A small-molecule ligand and the protein it binds are described below.
Small molecule (SMILES): COc1ccc(S(=O)(=O)N(CC(C)C)C[C@@H](O)[C@H](Cc2ccccc2)NC(=O)O[C@@H]2C[C@@H]3NC(=O)O[C@@H]3C2)cc1

Binding-site contacts:
Ligand atom C15 contacts residue GLY27 of chain 1.A at 3.6 Å.
Ligand atom N29 contacts residue GLY48 of chain 1.B at 3.0 Å (h-bond).
Ligand atom C36 contacts residue PRO81 of chain 1.A at 3.5 Å (hydrophobic).
Ligand atom C6 contacts residue GLY48 of chain 1.A at 3.3 Å.
Ligand atom C35 contacts residue GLY48 of chain 1.B at 3.4 Å.
Ligand atom C26 contacts residue ASP30 of chain 1.B at 3.5 Å.
Ligand atom C34 contacts residue GLY48 of chain 1.B at 3.7 Å.
Ligand atom C16 contacts residue ASP25 of chain 1.A at 3.2 Å.
Ligand atom O41 contacts residue ASP29 of chain 1.B at 2.9 Å (salt-bridge).
Ligand atom C17 contacts residue ASP25 of chain 1.A at 3.4 Å.
Ligand atom C3 contacts residue ALA28 of chain 1.A at 3.7 Å (hydrophobic).
Ligand atom N20 contacts residue GLY27 of chain 1.B at 3.4 Å (h-bond).
Ligand atom O9 contacts residue ILE50 of chain 1.B at 3.6 Å.
Ligand atom C36 contacts residue ILE50 of chain 1.B at 3.4 Å (hydrophobic).
Ligand atom C24 contacts residue ILE50 of chain 1.A at 3.6 Å (hydrophobic).
Ligand atom C4 contacts residue ALA28 of chain 1.A at 3.6 Å (hydrophobic).
Ligand atom O9 contacts residue ILE84 of chain 1.A at 3.5 Å.
Ligand atom C33 contacts residue GLY27 of chain 1.B at 3.6 Å.
Ligand atom C3 contacts residue ASP30 of chain 1.A at 3.6 Å.
Ligand atom O39 contacts residue ASP30 of chain 1.A at 3.2 Å.
Ligand atom C32 contacts residue ASP25 of chain 1.A at 3.3 Å.
Ligand atom C32 contacts residue GLY27 of chain 1.B at 3.7 Å.
Ligand atom O18 contacts residue ASP25 of chain 1.B at 2.8 Å (salt-bridge).
Ligand atom O27 contacts residue ASP29 of chain 1.B at 3.2 Å (salt-bridge).
Ligand atom C36 contacts residue GLY49 of chain 1.B at 3.3 Å.
Ligand atom O10 contacts residue GLY49 of chain 1.A at 3.2 Å.
Ligand atom C15 contacts residue LEU23 of chain 1.B at 3.7 Å (hydrophobic).
Ligand atom O10 contacts residue ILE50 of chain 1.B at 3.2 Å.
Ligand atom C40 contacts residue ASP30 of chain 1.A at 3.3 Å.
Ligand atom C31 contacts residue GLY48 of chain 1.B at 3.2 Å.
Ligand atom C12 contacts residue GLY27 of chain 1.A at 3.4 Å.
Ligand atom O18 contacts residue GLY27 of chain 1.B at 3.5 Å.
Ligand atom C35 contacts residue PRO81 of chain 1.A at 3.6 Å (hydrophobic).
Ligand atom C17 contacts residue ASP25 of chain 1.B at 3.5 Å.
Ligand atom C30 contacts residue GLY48 of chain 1.B at 3.1 Å.
Ligand atom O41 contacts residue GLY27 of chain 1.B at 3.4 Å (h-bond).
Ligand atom C28 contacts residue ASP29 of chain 1.B at 3.4 Å.
Ligand atom O18 contacts residue ASP25 of chain 1.A at 2.6 Å (salt-bridge).
Ligand atom O41 contacts residue ALA28 of chain 1.B at 3.6 Å.
Ligand atom O27 contacts residue ASP30 of chain 1.B at 3.6 Å.

Sequence of chain 1.B:
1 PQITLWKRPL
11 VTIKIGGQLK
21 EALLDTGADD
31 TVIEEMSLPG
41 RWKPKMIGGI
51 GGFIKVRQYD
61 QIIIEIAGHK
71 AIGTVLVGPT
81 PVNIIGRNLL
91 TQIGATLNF

Sequence of chain 1.A:
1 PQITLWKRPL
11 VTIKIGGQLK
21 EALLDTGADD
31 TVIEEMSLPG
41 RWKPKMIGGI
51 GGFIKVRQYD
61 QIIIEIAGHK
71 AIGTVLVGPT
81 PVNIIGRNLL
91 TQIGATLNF